The protein below binds the small molecule below.
Small molecule (SMILES): CC(=O)N[C@@H]1[C@@H](O)[C@H](O)[C@@H](CO)O[C@H]1O

Sequence of chain 1.B:
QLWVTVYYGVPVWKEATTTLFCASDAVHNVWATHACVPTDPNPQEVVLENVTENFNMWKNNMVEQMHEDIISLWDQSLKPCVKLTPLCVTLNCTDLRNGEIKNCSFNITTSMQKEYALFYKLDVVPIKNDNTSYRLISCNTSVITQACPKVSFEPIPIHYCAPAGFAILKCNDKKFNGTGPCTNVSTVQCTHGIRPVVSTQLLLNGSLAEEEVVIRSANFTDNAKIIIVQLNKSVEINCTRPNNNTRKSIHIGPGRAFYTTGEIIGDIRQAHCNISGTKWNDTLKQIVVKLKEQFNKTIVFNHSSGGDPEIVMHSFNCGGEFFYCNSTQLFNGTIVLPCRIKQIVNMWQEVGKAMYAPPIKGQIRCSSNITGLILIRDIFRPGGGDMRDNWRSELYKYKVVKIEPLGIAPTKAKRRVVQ

Binding-site contacts:
Ligand atom C7 contacts residue ASN100 of chain 1.B at 3.2 Å.
Ligand atom C2 contacts residue ASN100 of chain 1.B at 2.4 Å.
Ligand atom C4 contacts residue ASN100 of chain 1.B at 4.2 Å.
Ligand atom C8 contacts residue ASP151 of chain 1.B at 4.3 Å.
Ligand atom C5 contacts residue ASN100 of chain 1.B at 3.7 Å.
Ligand atom C8 contacts residue ASN152 of chain 1.B at 4.0 Å.
Ligand atom C1 contacts residue ASN100 of chain 1.B at 1.4 Å.
Ligand atom O7 contacts residue ASN100 of chain 1.B at 3.1 Å (h-bond).
Ligand atom O5 contacts residue ASN100 of chain 1.B at 2.4 Å (h-bond).
Ligand atom C3 contacts residue ASN100 of chain 1.B at 3.8 Å.
Ligand atom N2 contacts residue ASN100 of chain 1.B at 2.9 Å (h-bond).
Ligand atom C8 contacts residue ASN100 of chain 1.B at 4.3 Å.